Binding-site contacts:
Ligand atom C2A contacts residue ARG45 of chain 1.B at 3.6 Å.
Ligand atom C3C contacts residue TRP44 of chain 1.B at 3.3 Å (hydrophobic).
Ligand atom P5 contacts residue LYS153 of chain 1.B at 4.2 Å.
Ligand atom O13 contacts residue TRP44 of chain 1.B at 3.1 Å.
Ligand atom O1 contacts residue GLN43 of chain 1.B at 3.8 Å.
Ligand atom O52 contacts residue ARG151 of chain 1.B at 3.7 Å.
Ligand atom O41 contacts residue ARG16 of chain 1.B at 3.8 Å.
Ligand atom O3C contacts residue TRP44 of chain 1.B at 3.2 Å.
Ligand atom O1 contacts residue TRP44 of chain 1.B at 4.0 Å.
Ligand atom P1 contacts residue GLN43 of chain 1.B at 4.5 Å.
Ligand atom O53 contacts residue LYS148 of chain 1.B at 4.1 Å.
Ligand atom C1C contacts residue ARG45 of chain 1.B at 3.2 Å.
Ligand atom C6 contacts residue TRP44 of chain 1.B at 4.2 Å (hydrophobic).
Ligand atom P1 contacts residue ARG45 of chain 1.B at 3.5 Å.
Ligand atom C1B contacts residue TRP44 of chain 1.B at 3.3 Å (hydrophobic).
Ligand atom C6 contacts residue GLN43 of chain 1.B at 4.4 Å.
Ligand atom O13 contacts residue ARG45 of chain 1.B at 3.3 Å.
Ligand atom O6 contacts residue GLN43 of chain 1.B at 3.8 Å.
Ligand atom C2B contacts residue TRP44 of chain 1.B at 4.0 Å (hydrophobic).
Ligand atom O12 contacts residue ARG45 of chain 1.B at 2.3 Å (salt-bridge).
Ligand atom P1 contacts residue TRP44 of chain 1.B at 4.5 Å.
Ligand atom O12 contacts residue GLN43 of chain 1.B at 3.9 Å.
Ligand atom O51 contacts residue ARG151 of chain 1.B at 2.3 Å (salt-bridge).
Ligand atom C4A contacts residue ARG45 of chain 1.B at 3.7 Å.
Ligand atom O6 contacts residue TRP44 of chain 1.B at 2.9 Å.
Ligand atom O43 contacts residue ARG16 of chain 1.B at 2.8 Å.
Ligand atom O42 contacts residue ARG16 of chain 1.B at 2.3 Å (salt-bridge).
Ligand atom P5 contacts residue ARG151 of chain 1.B at 3.3 Å.
Ligand atom P4 contacts residue ARG16 of chain 1.B at 3.3 Å.
Ligand atom O2 contacts residue GLN43 of chain 1.B at 3.8 Å.
Ligand atom O53 contacts residue ARG151 of chain 1.B at 3.2 Å (salt-bridge).
Ligand atom C2C contacts residue TRP44 of chain 1.B at 4.2 Å (hydrophobic).
Ligand atom O53 contacts residue TRP44 of chain 1.B at 3.2 Å (h-bond).
Ligand atom O3 contacts residue ARG16 of chain 1.B at 4.3 Å.
Ligand atom O51 contacts residue LYS153 of chain 1.B at 3.0 Å (salt-bridge).
Ligand atom O11 contacts residue ARG45 of chain 1.B at 3.9 Å.
Ligand atom C1C contacts residue TRP44 of chain 1.B at 3.7 Å (hydrophobic).
Ligand atom O52 contacts residue LYS153 of chain 1.B at 4.0 Å.
Ligand atom O1B contacts residue TRP44 of chain 1.B at 2.8 Å.
Ligand atom C3A contacts residue ARG45 of chain 1.B at 4.3 Å.

This small molecule binds to this protein.
Small molecule (SMILES): CCCCCCCC(=O)OC[C@H](COP(=O)(O)O[C@@H]1[C@H](O)[C@H](O)[C@@H](OP(=O)(O)O)[C@H](OP(=O)(O)O)[C@H]1O)OC(=O)CCCCCCC

Sequence of chain 1.B:
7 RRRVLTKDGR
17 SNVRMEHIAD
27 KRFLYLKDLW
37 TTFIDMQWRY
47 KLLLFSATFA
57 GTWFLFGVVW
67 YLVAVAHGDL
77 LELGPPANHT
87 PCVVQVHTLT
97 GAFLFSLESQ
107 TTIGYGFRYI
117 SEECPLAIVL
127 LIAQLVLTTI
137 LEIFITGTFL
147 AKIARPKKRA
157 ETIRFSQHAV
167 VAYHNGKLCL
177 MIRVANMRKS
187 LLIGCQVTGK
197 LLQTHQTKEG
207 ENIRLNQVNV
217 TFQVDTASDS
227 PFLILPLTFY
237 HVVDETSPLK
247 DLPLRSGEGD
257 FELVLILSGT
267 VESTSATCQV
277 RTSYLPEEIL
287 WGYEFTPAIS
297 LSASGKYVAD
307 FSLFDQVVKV